Sequence of chain 1.A:
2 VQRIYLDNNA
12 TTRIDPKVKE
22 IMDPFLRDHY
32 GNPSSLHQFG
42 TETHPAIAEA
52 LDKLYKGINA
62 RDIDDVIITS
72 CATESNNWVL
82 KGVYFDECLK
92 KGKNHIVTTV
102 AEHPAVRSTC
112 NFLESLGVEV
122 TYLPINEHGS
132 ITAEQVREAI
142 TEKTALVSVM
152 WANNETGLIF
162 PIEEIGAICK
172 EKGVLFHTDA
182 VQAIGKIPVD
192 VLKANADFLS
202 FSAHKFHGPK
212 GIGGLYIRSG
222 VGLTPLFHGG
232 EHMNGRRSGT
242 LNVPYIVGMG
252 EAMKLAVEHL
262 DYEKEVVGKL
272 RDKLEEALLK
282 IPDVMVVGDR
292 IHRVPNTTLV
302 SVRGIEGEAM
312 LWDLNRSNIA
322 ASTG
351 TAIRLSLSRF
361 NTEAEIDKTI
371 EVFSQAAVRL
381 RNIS

This small molecule binds to this protein.
Small molecule (SMILES): Cc1ncc(COP(=O)(O)O)c(CN[C@@H](CS)C(=O)O)c1O

Binding-site contacts:
Ligand atom CA contacts residue ASN10 of chain 2.A at 3.8 Å.
Ligand atom OP1 contacts residue SER203 of chain 2.A at 2.4 Å (h-bond).
Ligand atom P contacts residue THR74 of chain 2.A at 3.6 Å.
Ligand atom O3 contacts residue GLN183 of chain 2.A at 2.8 Å (h-bond).
Ligand atom C6 contacts residue ASP180 of chain 2.A at 3.7 Å.
Ligand atom O contacts residue ASN155 of chain 2.A at 2.9 Å (h-bond).
Ligand atom C4 contacts residue LYS206 of chain 2.A at 3.1 Å.
Ligand atom C4 contacts residue HIS104 of chain 2.A at 3.2 Å.
Ligand atom O contacts residue ASN10 of chain 2.A at 3.7 Å.
Ligand atom O3 contacts residue LYS206 of chain 2.A at 3.0 Å (salt-bridge).
Ligand atom C3 contacts residue HIS104 of chain 2.A at 3.6 Å.
Ligand atom C3 contacts residue LYS206 of chain 2.A at 3.1 Å.
Ligand atom C6 contacts residue HIS104 of chain 2.A at 3.5 Å.
Ligand atom C2 contacts residue ASP180 of chain 2.A at 3.9 Å.
Ligand atom C5M contacts residue HIS104 of chain 2.A at 3.3 Å.
Ligand atom OP3 contacts residue THR74 of chain 2.A at 2.3 Å (h-bond).
Ligand atom OP3 contacts residue GLY240 of chain 1.A at 3.7 Å.
Ligand atom OP2 contacts residue THR241 of chain 1.A at 2.5 Å (h-bond).
Ligand atom N1 contacts residue HIS104 of chain 2.A at 3.7 Å.
Ligand atom C6 contacts residue ALA73 of chain 2.A at 3.9 Å (hydrophobic).
Ligand atom C contacts residue ASN10 of chain 2.A at 3.7 Å.
Ligand atom C4A contacts residue HIS104 of chain 2.A at 3.7 Å.
Ligand atom OP2 contacts residue GLY240 of chain 1.A at 3.6 Å.
Ligand atom OP1 contacts residue ALA73 of chain 2.A at 3.7 Å.
Ligand atom P contacts residue SER203 of chain 2.A at 3.8 Å.
Ligand atom OP2 contacts residue HIS205 of chain 2.A at 3.7 Å.
Ligand atom OP3 contacts residue CYS72 of chain 2.A at 3.7 Å.
Ligand atom C5 contacts residue HIS104 of chain 2.A at 3.3 Å.
Ligand atom OP1 contacts residue CYS72 of chain 2.A at 3.5 Å.
Ligand atom N contacts residue HIS104 of chain 2.A at 3.6 Å.
Ligand atom O3 contacts residue ASN155 of chain 2.A at 3.4 Å.
Ligand atom N contacts residue LYS206 of chain 2.A at 3.6 Å.
Ligand atom C4A contacts residue LYS206 of chain 2.A at 2.9 Å.
Ligand atom C5M contacts residue THR74 of chain 2.A at 3.9 Å.
Ligand atom N1 contacts residue ASP180 of chain 2.A at 3.0 Å (salt-bridge).
Ligand atom O contacts residue ARG354 of chain 2.A at 3.6 Å.
Ligand atom SG contacts residue HIS104 of chain 2.A at 3.4 Å (h-bond).
Ligand atom OP3 contacts residue ALA73 of chain 2.A at 3.7 Å.
Ligand atom OP1 contacts residue HIS205 of chain 2.A at 3.1 Å (h-bond).
Ligand atom C2A contacts residue ASP180 of chain 2.A at 3.6 Å.

Sequence of chain 2.A:
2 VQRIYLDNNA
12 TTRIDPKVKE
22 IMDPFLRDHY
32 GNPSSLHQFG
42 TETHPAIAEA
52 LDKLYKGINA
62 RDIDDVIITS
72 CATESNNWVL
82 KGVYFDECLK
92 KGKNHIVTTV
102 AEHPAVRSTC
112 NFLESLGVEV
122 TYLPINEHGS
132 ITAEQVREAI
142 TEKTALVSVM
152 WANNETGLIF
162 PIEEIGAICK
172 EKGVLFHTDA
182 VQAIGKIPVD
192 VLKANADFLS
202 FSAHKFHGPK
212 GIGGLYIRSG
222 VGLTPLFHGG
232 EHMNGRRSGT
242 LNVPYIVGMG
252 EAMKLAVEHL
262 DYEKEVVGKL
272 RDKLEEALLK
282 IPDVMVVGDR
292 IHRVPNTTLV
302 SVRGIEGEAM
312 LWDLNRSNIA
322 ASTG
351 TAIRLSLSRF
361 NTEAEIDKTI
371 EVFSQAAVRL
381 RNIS